A protein and the small-molecule ligand that binds it are described below.
Small molecule (SMILES): O=C(O)[C@H](O)c1ccccc1

Sequence of chain 1.A:
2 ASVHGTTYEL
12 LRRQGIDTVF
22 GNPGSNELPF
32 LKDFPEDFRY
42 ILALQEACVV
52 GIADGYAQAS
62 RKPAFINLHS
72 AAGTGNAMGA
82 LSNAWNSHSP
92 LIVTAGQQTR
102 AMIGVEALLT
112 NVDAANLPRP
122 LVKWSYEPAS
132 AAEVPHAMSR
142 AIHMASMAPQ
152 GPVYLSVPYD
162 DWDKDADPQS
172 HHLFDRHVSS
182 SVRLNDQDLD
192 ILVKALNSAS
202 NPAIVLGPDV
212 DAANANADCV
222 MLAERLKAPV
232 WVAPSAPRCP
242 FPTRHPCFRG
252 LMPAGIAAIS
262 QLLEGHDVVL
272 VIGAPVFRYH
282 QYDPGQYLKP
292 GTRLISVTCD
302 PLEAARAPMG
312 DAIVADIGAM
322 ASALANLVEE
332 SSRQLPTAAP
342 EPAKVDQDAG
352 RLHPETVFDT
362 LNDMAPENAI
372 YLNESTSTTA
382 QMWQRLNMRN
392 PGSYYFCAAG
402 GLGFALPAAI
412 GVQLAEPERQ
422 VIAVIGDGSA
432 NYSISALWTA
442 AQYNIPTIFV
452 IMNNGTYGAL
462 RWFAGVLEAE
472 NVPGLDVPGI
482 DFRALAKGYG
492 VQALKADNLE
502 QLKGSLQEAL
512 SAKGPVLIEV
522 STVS

Binding-site contacts:
Ligand atom C7 contacts residue LEU110 of chain 1.B at 3.5 Å (hydrophobic).
Ligand atom O11 contacts residue SER26 of chain 1.B at 2.7 Å (h-bond).
Ligand atom C4 contacts residue THR377 of chain 1.A at 3.5 Å.
Ligand atom C3 contacts residue GLY401 of chain 1.A at 4.2 Å.
Ligand atom C2 contacts residue HIS281 of chain 1.A at 4.2 Å.
Ligand atom C10 contacts residue SER26 of chain 1.B at 3.3 Å.
Ligand atom C10 contacts residue HIS281 of chain 1.A at 4.1 Å.
Ligand atom O12 contacts residue GLY25 of chain 1.B at 3.6 Å.
Ligand atom C7 contacts residue SER26 of chain 1.B at 4.4 Å.
Ligand atom C6 contacts residue TPP1 of chain 1.S at 3.9 Å.
Ligand atom O12 contacts residue LEU461 of chain 1.A at 3.4 Å.
Ligand atom C6 contacts residue PHE464 of chain 1.A at 4.1 Å (hydrophobic).
Ligand atom O12 contacts residue TPP1 of chain 1.S at 3.2 Å.
Ligand atom C4 contacts residue PHE397 of chain 1.A at 4.0 Å (hydrophobic).
Ligand atom C5 contacts residue THR377 of chain 1.A at 3.9 Å.
Ligand atom C7 contacts residue HIS70 of chain 1.B at 3.7 Å.
Ligand atom C7 contacts residue HIS281 of chain 1.A at 3.9 Å.
Ligand atom C3 contacts residue PHE397 of chain 1.A at 3.8 Å (hydrophobic).
Ligand atom C1 contacts residue HIS281 of chain 1.A at 3.6 Å.
Ligand atom C6 contacts residue HIS281 of chain 1.A at 3.4 Å.
Ligand atom C7 contacts residue TPP1 of chain 1.S at 3.7 Å.
Ligand atom C10 contacts residue LEU110 of chain 1.B at 3.7 Å (hydrophobic).
Ligand atom O8 contacts residue GLY401 of chain 1.A at 4.0 Å.
Ligand atom C5 contacts residue ALA460 of chain 1.A at 4.3 Å (hydrophobic).
Ligand atom C10 contacts residue HIS70 of chain 1.B at 3.9 Å.
Ligand atom O12 contacts residue HIS70 of chain 1.B at 3.8 Å.
Ligand atom O8 contacts residue TPP1 of chain 1.S at 2.8 Å (h-bond).
Ligand atom O11 contacts residue HIS281 of chain 1.A at 3.2 Å.
Ligand atom C2 contacts residue TPP1 of chain 1.S at 4.0 Å.
Ligand atom O11 contacts residue PHE464 of chain 1.A at 3.5 Å.
Ligand atom C5 contacts residue HIS281 of chain 1.A at 3.9 Å.
Ligand atom C10 contacts residue TPP1 of chain 1.S at 3.8 Å.
Ligand atom O11 contacts residue LEU110 of chain 1.B at 3.4 Å.
Ligand atom O8 contacts residue LEU110 of chain 1.B at 3.6 Å.
Ligand atom C1 contacts residue TPP1 of chain 1.S at 3.6 Å.
Ligand atom C5 contacts residue TPP1 of chain 1.S at 4.2 Å.
Ligand atom O8 contacts residue HIS70 of chain 1.B at 2.8 Å (h-bond).
Ligand atom C3 contacts residue THR377 of chain 1.A at 3.8 Å.
Ligand atom C2 contacts residue GLY401 of chain 1.A at 3.6 Å.
Ligand atom O12 contacts residue SER26 of chain 1.B at 2.8 Å (h-bond).

Sequence of chain 1.B:
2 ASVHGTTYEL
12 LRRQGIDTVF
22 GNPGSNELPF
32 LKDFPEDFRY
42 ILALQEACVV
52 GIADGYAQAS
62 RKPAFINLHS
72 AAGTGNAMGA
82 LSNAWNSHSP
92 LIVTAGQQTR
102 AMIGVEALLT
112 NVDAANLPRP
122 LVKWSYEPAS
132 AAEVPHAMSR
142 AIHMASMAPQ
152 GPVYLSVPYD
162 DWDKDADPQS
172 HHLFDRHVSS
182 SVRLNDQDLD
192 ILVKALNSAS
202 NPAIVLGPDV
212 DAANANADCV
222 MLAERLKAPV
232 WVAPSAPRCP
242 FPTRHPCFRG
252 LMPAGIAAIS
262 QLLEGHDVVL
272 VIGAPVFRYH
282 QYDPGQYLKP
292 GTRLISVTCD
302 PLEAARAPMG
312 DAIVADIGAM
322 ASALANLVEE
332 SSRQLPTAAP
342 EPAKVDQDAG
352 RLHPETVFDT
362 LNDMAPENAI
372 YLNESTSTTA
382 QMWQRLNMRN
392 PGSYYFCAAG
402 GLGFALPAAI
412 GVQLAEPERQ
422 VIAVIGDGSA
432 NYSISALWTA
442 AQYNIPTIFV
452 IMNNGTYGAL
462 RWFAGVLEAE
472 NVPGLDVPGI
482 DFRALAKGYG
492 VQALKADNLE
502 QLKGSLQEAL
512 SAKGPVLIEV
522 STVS